The protein below binds the small molecule below.
Small molecule (SMILES): CC(=O)N[C@@H]1[C@@H](O)[C@H](O)[C@@H](CO)O[C@H]1O

Sequence of chain 1.A:
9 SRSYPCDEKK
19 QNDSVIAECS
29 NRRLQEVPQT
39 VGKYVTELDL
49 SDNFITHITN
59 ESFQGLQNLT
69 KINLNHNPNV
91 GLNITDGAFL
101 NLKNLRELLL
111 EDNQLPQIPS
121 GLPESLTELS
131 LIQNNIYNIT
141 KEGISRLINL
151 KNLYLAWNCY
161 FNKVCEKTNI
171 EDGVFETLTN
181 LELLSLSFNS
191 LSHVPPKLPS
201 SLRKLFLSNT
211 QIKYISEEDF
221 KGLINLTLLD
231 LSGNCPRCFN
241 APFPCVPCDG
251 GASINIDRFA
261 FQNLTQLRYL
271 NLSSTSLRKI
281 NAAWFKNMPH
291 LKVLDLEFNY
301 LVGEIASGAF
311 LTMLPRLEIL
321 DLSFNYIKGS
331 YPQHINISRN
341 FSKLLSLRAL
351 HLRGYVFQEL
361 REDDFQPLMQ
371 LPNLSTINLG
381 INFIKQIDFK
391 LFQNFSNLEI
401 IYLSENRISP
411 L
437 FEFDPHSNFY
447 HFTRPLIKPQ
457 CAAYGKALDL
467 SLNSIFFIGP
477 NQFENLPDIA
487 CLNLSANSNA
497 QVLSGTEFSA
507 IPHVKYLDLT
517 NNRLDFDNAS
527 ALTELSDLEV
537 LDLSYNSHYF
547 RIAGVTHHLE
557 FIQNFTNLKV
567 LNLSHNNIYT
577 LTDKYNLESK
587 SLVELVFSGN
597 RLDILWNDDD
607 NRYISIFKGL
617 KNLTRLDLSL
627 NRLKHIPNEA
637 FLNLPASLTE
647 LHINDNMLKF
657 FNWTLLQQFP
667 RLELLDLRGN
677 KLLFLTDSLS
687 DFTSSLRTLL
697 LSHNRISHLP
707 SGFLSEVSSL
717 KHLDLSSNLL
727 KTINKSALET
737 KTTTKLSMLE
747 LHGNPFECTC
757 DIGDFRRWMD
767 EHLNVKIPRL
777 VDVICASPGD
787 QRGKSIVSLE

Binding-site contacts:
Ligand atom C1 contacts residue SER500 of chain 1.A at 4.3 Å.
Ligand atom O6 contacts residue SER500 of chain 1.A at 3.7 Å.
Ligand atom C5 contacts residue SER500 of chain 1.A at 3.9 Å.
Ligand atom O5 contacts residue ASN524 of chain 1.A at 2.4 Å (h-bond).
Ligand atom O7 contacts residue ASN524 of chain 1.A at 4.3 Å.
Ligand atom C6 contacts residue SER500 of chain 1.A at 3.6 Å.
Ligand atom O5 contacts residue SER500 of chain 1.A at 3.4 Å.
Ligand atom C2 contacts residue ASN524 of chain 1.A at 2.3 Å.
Ligand atom C7 contacts residue ASN524 of chain 1.A at 3.4 Å.
Ligand atom C3 contacts residue ASN524 of chain 1.A at 3.7 Å.
Ligand atom C1 contacts residue ASN524 of chain 1.A at 1.4 Å.
Ligand atom C5 contacts residue ASN524 of chain 1.A at 3.6 Å.
Ligand atom C4 contacts residue ASN524 of chain 1.A at 4.2 Å.
Ligand atom N2 contacts residue ASN524 of chain 1.A at 2.8 Å (h-bond).
Ligand atom O7 contacts residue ALA525 of chain 1.A at 4.1 Å.
Ligand atom C8 contacts residue ASN524 of chain 1.A at 3.6 Å.